This small molecule binds to this protein.
Small molecule (SMILES): Nc1nc2c(ncn2[C@@H]2O[C@H](CO[P](=O)(O)O[P](=O)(O)CP(=O)(O)O)[C@@H](O)[C@H]2O)c(=O)[nH]1

Binding-site contacts:
Ligand atom N9 contacts residue LEU213 of chain 1.CC at 3.5 Å.
Ligand atom N2 contacts residue ASP159 of chain 1.CC at 2.8 Å (salt-bridge).
Ligand atom O1G contacts residue THR67 of chain 1.CC at 2.6 Å (h-bond).
Ligand atom C4 contacts residue LYS157 of chain 1.CC at 3.5 Å.
Ligand atom O2G contacts residue GLY65 of chain 1.CC at 3.3 Å (h-bond).
Ligand atom O3A contacts residue GLY29 of chain 1.CC at 3.2 Å (h-bond).
Ligand atom O1G contacts residue ARG53 of chain 1.CC at 2.4 Å (salt-bridge).
Ligand atom O1B contacts residue LYS30 of chain 1.CC at 2.5 Å (salt-bridge).
Ligand atom O2B contacts residue VAL26 of chain 1.CC at 2.6 Å (h-bond).
Ligand atom C5' contacts residue THR32 of chain 1.CC at 3.3 Å.
Ligand atom O2B contacts residue ASP27 of chain 1.CC at 3.2 Å.
Ligand atom O2A contacts residue SER31 of chain 1.CC at 3.4 Å.
Ligand atom O5' contacts residue THR32 of chain 1.CC at 3.0 Å (h-bond).
Ligand atom O1B contacts residue SER31 of chain 1.CC at 2.9 Å (h-bond).
Ligand atom O2B contacts residue HIS28 of chain 1.CC at 2.4 Å (h-bond).
Ligand atom O6 contacts residue GLY212 of chain 1.CC at 2.4 Å (h-bond).
Ligand atom O6 contacts residue SER211 of chain 1.CC at 2.4 Å (h-bond).
Ligand atom N2 contacts residue ARG160 of chain 1.CC at 3.5 Å.
Ligand atom O2G contacts residue THR67 of chain 1.CC at 2.9 Å (h-bond).
Ligand atom PG contacts residue ARG53 of chain 1.CC at 3.4 Å.
Ligand atom PG contacts residue THR67 of chain 1.CC at 3.4 Å.
Ligand atom C3B contacts residue GLY65 of chain 1.CC at 3.4 Å.
Ligand atom O2A contacts residue THR32 of chain 1.CC at 2.9 Å (h-bond).
Ligand atom C4 contacts residue LEU213 of chain 1.CC at 3.5 Å (hydrophobic).
Ligand atom C6 contacts residue GLY212 of chain 1.CC at 3.5 Å.
Ligand atom N1 contacts residue ASP159 of chain 1.CC at 2.7 Å (salt-bridge).
Ligand atom C3B contacts residue VAL26 of chain 1.CC at 3.5 Å (hydrophobic).
Ligand atom O1G contacts residue SER31 of chain 1.CC at 2.7 Å (h-bond).
Ligand atom C6 contacts residue SER211 of chain 1.CC at 3.2 Å.
Ligand atom O2B contacts residue GLY29 of chain 1.CC at 2.8 Å (h-bond).
Ligand atom PA contacts residue THR32 of chain 1.CC at 3.3 Å.
Ligand atom O2G contacts residue ILE66 of chain 1.CC at 3.2 Å.
Ligand atom O3G contacts residue LYS30 of chain 1.CC at 2.8 Å (salt-bridge).
Ligand atom O6 contacts residue ASN156 of chain 1.CC at 3.1 Å (h-bond).
Ligand atom C2 contacts residue ASP159 of chain 1.CC at 3.2 Å.
Ligand atom PB contacts residue GLY29 of chain 1.CC at 3.3 Å.
Ligand atom O3G contacts residue VAL26 of chain 1.CC at 3.3 Å (h-bond).
Ligand atom N1 contacts residue SER211 of chain 1.CC at 3.4 Å (h-bond).
Ligand atom N9 contacts residue LYS157 of chain 1.CC at 3.4 Å.
Ligand atom O1B contacts residue GLY29 of chain 1.CC at 3.4 Å (h-bond).

Sequence of chain 1.CC:
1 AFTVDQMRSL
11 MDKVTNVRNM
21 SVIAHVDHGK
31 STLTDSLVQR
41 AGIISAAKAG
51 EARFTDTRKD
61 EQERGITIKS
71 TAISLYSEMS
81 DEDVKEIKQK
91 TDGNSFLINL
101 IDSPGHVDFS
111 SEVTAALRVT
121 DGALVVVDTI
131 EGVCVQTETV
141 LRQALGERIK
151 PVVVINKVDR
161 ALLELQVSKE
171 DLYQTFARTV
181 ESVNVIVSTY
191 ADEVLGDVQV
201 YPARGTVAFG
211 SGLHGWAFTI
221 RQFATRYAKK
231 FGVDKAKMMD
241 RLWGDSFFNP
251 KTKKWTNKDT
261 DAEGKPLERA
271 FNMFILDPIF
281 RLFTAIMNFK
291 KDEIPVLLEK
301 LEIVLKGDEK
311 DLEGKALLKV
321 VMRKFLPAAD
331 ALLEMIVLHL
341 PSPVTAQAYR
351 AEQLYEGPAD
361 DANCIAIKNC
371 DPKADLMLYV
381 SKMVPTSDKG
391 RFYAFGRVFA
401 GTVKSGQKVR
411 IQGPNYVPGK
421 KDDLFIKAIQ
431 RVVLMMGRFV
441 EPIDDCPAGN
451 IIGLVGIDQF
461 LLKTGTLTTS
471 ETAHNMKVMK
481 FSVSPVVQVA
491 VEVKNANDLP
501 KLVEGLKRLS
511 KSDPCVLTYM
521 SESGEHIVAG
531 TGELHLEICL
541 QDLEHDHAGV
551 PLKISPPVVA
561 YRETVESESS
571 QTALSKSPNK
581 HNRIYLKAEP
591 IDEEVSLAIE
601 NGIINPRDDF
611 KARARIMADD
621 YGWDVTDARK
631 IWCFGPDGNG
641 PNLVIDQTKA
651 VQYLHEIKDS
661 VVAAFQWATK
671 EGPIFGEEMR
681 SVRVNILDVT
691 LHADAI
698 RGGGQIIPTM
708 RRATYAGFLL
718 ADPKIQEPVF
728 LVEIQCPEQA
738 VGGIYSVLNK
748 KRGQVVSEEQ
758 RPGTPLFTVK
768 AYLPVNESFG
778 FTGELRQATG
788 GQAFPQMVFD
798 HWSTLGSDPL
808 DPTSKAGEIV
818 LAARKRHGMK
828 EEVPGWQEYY